Sequence of chain 1.B:
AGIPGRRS

Binding-site contacts:
Ligand atom C03 contacts residue ILE224 of chain 1.A at 3.6 Å (hydrophobic).
Ligand atom C04 contacts residue ILE8 of chain 1.B at 3.8 Å (hydrophobic).
Ligand atom C15 contacts residue LYS127 of chain 1.A at 4.2 Å.
Ligand atom C09 contacts residue ILE8 of chain 1.B at 4.3 Å (hydrophobic).
Ligand atom C01 contacts residue LEU223 of chain 1.A at 4.1 Å (hydrophobic).
Ligand atom C12 contacts residue ILE173 of chain 1.A at 3.7 Å (hydrophobic).
Ligand atom C11 contacts residue PHE124 of chain 1.A at 4.1 Å (hydrophobic).
Ligand atom C12 contacts residue ILE8 of chain 1.B at 4.2 Å (hydrophobic).
Ligand atom C03 contacts residue LEU223 of chain 1.A at 3.2 Å (hydrophobic).
Ligand atom N02 contacts residue ILE8 of chain 1.B at 3.4 Å.
Ligand atom C15 contacts residue PRO172 of chain 1.A at 3.4 Å (hydrophobic).
Ligand atom S07 contacts residue PRO172 of chain 1.A at 4.4 Å.
Ligand atom C04 contacts residue LEU223 of chain 1.A at 3.9 Å (hydrophobic).
Ligand atom C12 contacts residue LYS127 of chain 1.A at 2.5 Å.
Ligand atom C01 contacts residue GLY10 of chain 1.B at 4.4 Å.
Ligand atom C10 contacts residue ILE173 of chain 1.A at 3.8 Å (hydrophobic).
Ligand atom C14 contacts residue PRO172 of chain 1.A at 3.5 Å (hydrophobic).
Ligand atom C05 contacts residue ILE8 of chain 1.B at 4.0 Å (hydrophobic).
Ligand atom C13 contacts residue ILE8 of chain 1.B at 4.0 Å (hydrophobic).
Ligand atom C01 contacts residue PRO9 of chain 1.B at 3.6 Å (hydrophobic).
Ligand atom C13 contacts residue LYS127 of chain 1.A at 1.4 Å.
Ligand atom C10 contacts residue ASN47 of chain 1.A at 4.2 Å.
Ligand atom C11 contacts residue ILE173 of chain 1.A at 3.8 Å (hydrophobic).
Ligand atom C01 contacts residue ILE8 of chain 1.B at 3.7 Å (hydrophobic).
Ligand atom C15 contacts residue ILE8 of chain 1.B at 3.7 Å (hydrophobic).
Ligand atom C15 contacts residue ILE173 of chain 1.A at 3.6 Å (hydrophobic).
Ligand atom O08 contacts residue PRO172 of chain 1.A at 3.2 Å.
Ligand atom C03 contacts residue ILE8 of chain 1.B at 3.4 Å (hydrophobic).
Ligand atom N17 contacts residue ILE8 of chain 1.B at 3.8 Å.
Ligand atom O08 contacts residue ILE224 of chain 1.A at 3.9 Å.
Ligand atom C01 contacts residue LEU227 of chain 1.A at 4.4 Å (hydrophobic).
Ligand atom C15 contacts residue ILE224 of chain 1.A at 3.9 Å (hydrophobic).
Ligand atom N02 contacts residue LEU223 of chain 1.A at 3.9 Å.
Ligand atom C14 contacts residue ILE173 of chain 1.A at 3.6 Å (hydrophobic).
Ligand atom C14 contacts residue ILE8 of chain 1.B at 3.6 Å (hydrophobic).
Ligand atom C14 contacts residue LYS127 of chain 1.A at 2.8 Å.
Ligand atom C11 contacts residue LYS127 of chain 1.A at 3.7 Å.
Ligand atom C09 contacts residue ILE173 of chain 1.A at 3.7 Å (hydrophobic).
Ligand atom C04 contacts residue ILE224 of chain 1.A at 3.8 Å (hydrophobic).
Ligand atom C14 contacts residue GLY176 of chain 1.A at 3.9 Å.

Sequence of chain 1.A:
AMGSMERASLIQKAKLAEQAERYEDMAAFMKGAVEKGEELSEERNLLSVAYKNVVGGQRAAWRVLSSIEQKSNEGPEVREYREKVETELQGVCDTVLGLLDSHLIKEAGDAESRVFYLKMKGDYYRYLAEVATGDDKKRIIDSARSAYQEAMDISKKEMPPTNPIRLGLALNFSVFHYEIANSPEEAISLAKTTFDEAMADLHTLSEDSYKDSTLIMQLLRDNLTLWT

A small-molecule ligand and the protein it binds are described below.
Small molecule (SMILES): Cc1ccc(S(=O)(=O)Nc2ccn(C)n2)cc1